Binding-site contacts:
Ligand atom CAF contacts residue HIS98 of chain 1.A at 4.3 Å.
Ligand atom CAA contacts residue HIS98 of chain 1.A at 3.2 Å.
Ligand atom CAV contacts residue ARG97 of chain 1.A at 4.2 Å.
Ligand atom CAS contacts residue HIS98 of chain 1.A at 3.3 Å.
Ligand atom NAO contacts residue ARG97 of chain 1.A at 3.4 Å (salt-bridge).
Ligand atom CAQ contacts residue ARG97 of chain 1.A at 4.2 Å.
Ligand atom C contacts residue ARG97 of chain 1.A at 4.3 Å.
Ligand atom OAC contacts residue HIS98 of chain 1.A at 3.9 Å.
Ligand atom O contacts residue LEU83 of chain 1.A at 4.0 Å.
Ligand atom NAB contacts residue CYS101 of chain 1.A at 3.6 Å.
Ligand atom CAI contacts residue ARG97 of chain 1.A at 4.5 Å.
Ligand atom CAV contacts residue HIS98 of chain 1.A at 4.4 Å.
Ligand atom NAB contacts residue HIS98 of chain 1.A at 3.1 Å (h-bond).
Ligand atom CAE contacts residue HIS98 of chain 1.A at 3.5 Å.
Ligand atom CAQ contacts residue HIS98 of chain 1.A at 4.0 Å.
Ligand atom SAP contacts residue CYS101 of chain 1.A at 3.8 Å.
Ligand atom CAQ contacts residue ARG94 of chain 1.A at 3.9 Å.
Ligand atom CAT contacts residue CYS101 of chain 1.A at 4.4 Å (hydrophobic).
Ligand atom CAA contacts residue ARG94 of chain 1.A at 4.3 Å.
Ligand atom OAC contacts residue ARG97 of chain 1.A at 3.6 Å.
Ligand atom NAL contacts residue ARG97 of chain 1.A at 3.3 Å (salt-bridge).
Ligand atom NAB contacts residue ALA102 of chain 1.A at 3.8 Å.
Ligand atom CAS contacts residue CYS101 of chain 1.A at 3.8 Å (hydrophobic).
Ligand atom O contacts residue CYS101 of chain 1.A at 4.4 Å.
Ligand atom CAU contacts residue ARG97 of chain 1.A at 3.7 Å.
Ligand atom CAW contacts residue CYS101 of chain 1.A at 4.3 Å (hydrophobic).
Ligand atom CAG contacts residue ARG97 of chain 1.A at 4.2 Å.
Ligand atom CAT contacts residue HIS98 of chain 1.A at 4.1 Å.
Ligand atom NAK contacts residue HIS98 of chain 1.A at 4.1 Å.
Ligand atom CAG contacts residue HIS98 of chain 1.A at 3.6 Å.
Ligand atom OAC contacts residue ARG94 of chain 1.A at 3.1 Å (salt-bridge).
Ligand atom CAG contacts residue CYS101 of chain 1.A at 3.5 Å (hydrophobic).

This small molecule binds to this protein.
Small molecule (SMILES): CC(=O)c1nc(NC(=O)[C@@H]2CNCCN2)sc1-c1cncc(N)c1

Sequence of chain 1.A:
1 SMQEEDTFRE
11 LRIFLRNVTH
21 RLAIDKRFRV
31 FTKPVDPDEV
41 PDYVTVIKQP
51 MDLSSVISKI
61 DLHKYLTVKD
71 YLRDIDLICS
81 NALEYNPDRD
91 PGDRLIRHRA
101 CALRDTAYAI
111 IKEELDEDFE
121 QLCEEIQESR